Binding-site contacts:
Ligand atom C3 contacts residue ASN714 of chain 1.A at 3.8 Å.
Ligand atom C8 contacts residue ASN714 of chain 1.A at 4.4 Å.
Ligand atom C5 contacts residue LEU919 of chain 1.A at 4.3 Å (hydrophobic).
Ligand atom O6 contacts residue GLN923 of chain 1.A at 3.9 Å.
Ligand atom N2 contacts residue ASN714 of chain 1.A at 3.0 Å (h-bond).
Ligand atom O7 contacts residue GLN1068 of chain 1.A at 3.5 Å (h-bond).
Ligand atom O5 contacts residue GLN1068 of chain 1.A at 3.9 Å.
Ligand atom C1 contacts residue LEU919 of chain 1.A at 4.5 Å (hydrophobic).
Ligand atom C8 contacts residue LEU919 of chain 1.A at 3.7 Å (hydrophobic).
Ligand atom C1 contacts residue ASN714 of chain 1.A at 1.4 Å.
Ligand atom O7 contacts residue ASN714 of chain 1.A at 3.0 Å (h-bond).
Ligand atom O4 contacts residue LEU919 of chain 1.A at 4.2 Å.
Ligand atom C7 contacts residue ASN714 of chain 1.A at 3.2 Å.
Ligand atom C1 contacts residue GLN1068 of chain 1.A at 3.9 Å.
Ligand atom C7 contacts residue LEU919 of chain 1.A at 3.8 Å (hydrophobic).
Ligand atom C2 contacts residue GLN1068 of chain 1.A at 4.3 Å.
Ligand atom C4 contacts residue ASN714 of chain 1.A at 4.2 Å.
Ligand atom O7 contacts residue LEU919 of chain 1.A at 3.6 Å.
Ligand atom C5 contacts residue ASN714 of chain 1.A at 3.6 Å.
Ligand atom C2 contacts residue ASN714 of chain 1.A at 2.5 Å.
Ligand atom O5 contacts residue ASN714 of chain 1.A at 2.3 Å (h-bond).

Sequence of chain 1.A:
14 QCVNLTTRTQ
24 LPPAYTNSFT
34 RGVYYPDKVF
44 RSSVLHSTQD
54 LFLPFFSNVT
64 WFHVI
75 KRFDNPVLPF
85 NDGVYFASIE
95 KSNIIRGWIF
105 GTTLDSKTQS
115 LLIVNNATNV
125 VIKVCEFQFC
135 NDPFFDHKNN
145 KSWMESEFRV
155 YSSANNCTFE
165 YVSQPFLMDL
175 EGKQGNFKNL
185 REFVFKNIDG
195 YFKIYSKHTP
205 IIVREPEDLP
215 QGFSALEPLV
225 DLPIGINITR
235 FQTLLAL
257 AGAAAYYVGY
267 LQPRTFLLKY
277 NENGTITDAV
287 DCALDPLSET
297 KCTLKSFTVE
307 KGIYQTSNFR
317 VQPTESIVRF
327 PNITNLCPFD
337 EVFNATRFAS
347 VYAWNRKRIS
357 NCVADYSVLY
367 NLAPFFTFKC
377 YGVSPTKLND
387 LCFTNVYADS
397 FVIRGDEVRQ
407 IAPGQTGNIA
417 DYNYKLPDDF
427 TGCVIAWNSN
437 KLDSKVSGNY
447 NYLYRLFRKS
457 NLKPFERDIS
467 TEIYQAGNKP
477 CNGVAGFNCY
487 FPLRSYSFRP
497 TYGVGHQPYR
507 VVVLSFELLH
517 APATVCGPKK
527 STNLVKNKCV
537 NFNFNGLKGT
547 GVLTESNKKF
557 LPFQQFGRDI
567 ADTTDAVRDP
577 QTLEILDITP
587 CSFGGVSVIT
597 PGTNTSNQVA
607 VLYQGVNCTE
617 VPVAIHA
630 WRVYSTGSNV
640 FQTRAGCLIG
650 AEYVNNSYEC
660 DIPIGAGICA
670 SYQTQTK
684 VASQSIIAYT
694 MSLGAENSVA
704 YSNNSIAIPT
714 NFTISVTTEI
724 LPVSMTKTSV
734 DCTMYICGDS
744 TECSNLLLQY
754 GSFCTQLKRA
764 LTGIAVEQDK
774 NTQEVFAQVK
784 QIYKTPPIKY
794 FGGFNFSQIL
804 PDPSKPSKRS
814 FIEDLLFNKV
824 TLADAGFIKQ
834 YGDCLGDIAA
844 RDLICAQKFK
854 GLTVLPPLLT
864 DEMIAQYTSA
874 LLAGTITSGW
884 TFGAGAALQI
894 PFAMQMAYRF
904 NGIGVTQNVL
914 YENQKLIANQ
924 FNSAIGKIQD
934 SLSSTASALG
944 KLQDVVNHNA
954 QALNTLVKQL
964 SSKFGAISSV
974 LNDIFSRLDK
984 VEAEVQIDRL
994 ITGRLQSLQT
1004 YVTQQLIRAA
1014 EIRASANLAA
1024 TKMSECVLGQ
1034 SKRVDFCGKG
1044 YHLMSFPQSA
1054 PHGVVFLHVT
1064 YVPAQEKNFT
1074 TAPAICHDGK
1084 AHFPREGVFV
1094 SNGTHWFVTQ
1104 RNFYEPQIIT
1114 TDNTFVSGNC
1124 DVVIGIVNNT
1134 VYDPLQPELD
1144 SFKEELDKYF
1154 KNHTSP

A small-molecule ligand and the protein it binds are described below.
Small molecule (SMILES): CC(=O)N[C@H]1[C@H](O[C@H]2[C@H](O)[C@@H](NC(C)=O)CO[C@@H]2CO)O[C@H](CO)[C@@H](O)[C@@H]1O